This protein binds this small molecule.
Small molecule (SMILES): CC(=O)N[C@@H]1[C@@H](O)[C@H](O)[C@@H](CO)O[C@H]1O

Sequence of chain 1.A:
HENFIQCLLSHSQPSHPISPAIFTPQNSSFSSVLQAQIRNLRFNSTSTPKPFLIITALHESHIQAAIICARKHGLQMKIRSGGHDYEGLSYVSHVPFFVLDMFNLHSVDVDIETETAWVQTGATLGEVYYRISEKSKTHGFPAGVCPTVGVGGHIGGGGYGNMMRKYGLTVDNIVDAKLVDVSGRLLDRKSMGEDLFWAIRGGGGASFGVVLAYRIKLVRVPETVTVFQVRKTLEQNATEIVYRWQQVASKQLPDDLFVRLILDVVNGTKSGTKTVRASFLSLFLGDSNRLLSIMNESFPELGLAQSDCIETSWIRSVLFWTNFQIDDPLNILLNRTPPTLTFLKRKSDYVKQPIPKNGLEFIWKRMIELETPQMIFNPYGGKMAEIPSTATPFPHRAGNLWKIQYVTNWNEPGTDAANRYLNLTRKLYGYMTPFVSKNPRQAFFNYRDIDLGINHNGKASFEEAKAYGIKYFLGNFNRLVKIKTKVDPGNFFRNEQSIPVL

Binding-site contacts:
Ligand atom O7 contacts residue LEU46 of chain 1.A at 3.8 Å.
Ligand atom C7 contacts residue GLN40 of chain 1.A at 4.5 Å.
Ligand atom C2 contacts residue ASN49 of chain 1.A at 2.8 Å.
Ligand atom C8 contacts residue ASN49 of chain 1.A at 3.9 Å.
Ligand atom C7 contacts residue LEU46 of chain 1.A at 4.2 Å (hydrophobic).
Ligand atom C3 contacts residue ASN49 of chain 1.A at 4.2 Å.
Ligand atom C2 contacts residue GLN40 of chain 1.A at 3.9 Å.
Ligand atom O7 contacts residue ASN49 of chain 1.A at 3.7 Å.
Ligand atom N2 contacts residue ASN49 of chain 1.A at 2.6 Å (h-bond).
Ligand atom O5 contacts residue ASN49 of chain 1.A at 3.8 Å.
Ligand atom O1 contacts residue ASN49 of chain 1.A at 1.5 Å (h-bond).
Ligand atom C8 contacts residue LEU346 of chain 1.A at 4.4 Å (hydrophobic).
Ligand atom O3 contacts residue GLN40 of chain 1.A at 4.5 Å.
Ligand atom C3 contacts residue GLN40 of chain 1.A at 3.7 Å.
Ligand atom C8 contacts residue LEU46 of chain 1.A at 4.3 Å (hydrophobic).
Ligand atom C5 contacts residue GLN40 of chain 1.A at 4.4 Å.
Ligand atom O5 contacts residue GLN40 of chain 1.A at 4.5 Å.
Ligand atom N2 contacts residue GLN40 of chain 1.A at 3.4 Å (h-bond).
Ligand atom C7 contacts residue ASN49 of chain 1.A at 3.2 Å.
Ligand atom C1 contacts residue ASN49 of chain 1.A at 2.5 Å.
Ligand atom C1 contacts residue GLN40 of chain 1.A at 3.8 Å.